Sequence of chain 51.L:
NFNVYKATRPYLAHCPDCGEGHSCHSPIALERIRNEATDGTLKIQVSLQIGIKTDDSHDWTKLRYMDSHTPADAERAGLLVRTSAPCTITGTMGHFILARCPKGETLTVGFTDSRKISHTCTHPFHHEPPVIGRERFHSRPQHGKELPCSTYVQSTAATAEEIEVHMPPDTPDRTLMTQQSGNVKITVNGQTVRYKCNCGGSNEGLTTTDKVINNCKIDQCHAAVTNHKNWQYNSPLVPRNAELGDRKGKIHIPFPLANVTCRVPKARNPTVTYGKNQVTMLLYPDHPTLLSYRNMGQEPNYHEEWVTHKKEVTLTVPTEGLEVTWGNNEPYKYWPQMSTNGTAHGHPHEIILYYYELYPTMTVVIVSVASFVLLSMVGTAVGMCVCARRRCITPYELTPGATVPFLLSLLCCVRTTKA

Sequence of chain 51.K:
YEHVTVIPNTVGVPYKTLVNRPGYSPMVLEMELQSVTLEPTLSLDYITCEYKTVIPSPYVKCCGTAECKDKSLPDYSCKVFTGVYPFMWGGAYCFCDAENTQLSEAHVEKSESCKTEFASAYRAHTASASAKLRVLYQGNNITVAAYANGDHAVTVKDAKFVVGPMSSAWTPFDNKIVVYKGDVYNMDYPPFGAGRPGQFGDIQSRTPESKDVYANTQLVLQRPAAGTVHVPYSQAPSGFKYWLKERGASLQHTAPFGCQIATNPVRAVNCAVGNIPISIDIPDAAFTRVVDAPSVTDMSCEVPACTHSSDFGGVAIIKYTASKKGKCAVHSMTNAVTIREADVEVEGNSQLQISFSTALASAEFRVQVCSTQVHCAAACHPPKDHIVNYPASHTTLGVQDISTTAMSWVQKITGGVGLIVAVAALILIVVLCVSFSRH

This small molecule binds to this protein.
Small molecule (SMILES): CC(=O)N[C@@H]1[C@@H](O)[C@H](O)[C@@H](CO)O[C@H]1O

Binding-site contacts:
Ligand atom C8 contacts residue LYS181 of chain 51.K at 4.3 Å.
Ligand atom O5 contacts residue ASN259 of chain 51.L at 2.3 Å (h-bond).
Ligand atom N2 contacts residue ASN259 of chain 51.L at 2.9 Å (h-bond).
Ligand atom O7 contacts residue ASN259 of chain 51.L at 2.9 Å (h-bond).
Ligand atom C3 contacts residue ASN259 of chain 51.L at 3.8 Å.
Ligand atom C1 contacts residue ASN259 of chain 51.L at 1.4 Å.
Ligand atom C5 contacts residue ASN259 of chain 51.L at 3.7 Å.
Ligand atom O6 contacts residue ASN259 of chain 51.L at 4.2 Å.
Ligand atom O7 contacts residue LYS181 of chain 51.K at 4.3 Å.
Ligand atom C2 contacts residue ASN259 of chain 51.L at 2.4 Å.
Ligand atom C8 contacts residue ASN259 of chain 51.L at 4.4 Å.
Ligand atom O7 contacts residue THR116 of chain 51.K at 3.9 Å.
Ligand atom C7 contacts residue ASN259 of chain 51.L at 3.1 Å.
Ligand atom C4 contacts residue ASN259 of chain 51.L at 4.2 Å.